Binding-site contacts:
Ligand atom C15 contacts residue VAL227 of chain 1.B at 3.8 Å (hydrophobic).
Ligand atom C17 contacts residue VAL227 of chain 1.B at 3.7 Å (hydrophobic).
Ligand atom C12 contacts residue VAL227 of chain 1.B at 3.8 Å (hydrophobic).
Ligand atom O17 contacts residue NAP1 of chain 1.L at 2.4 Å (h-bond).
Ligand atom C12 contacts residue LEU128 of chain 1.B at 3.9 Å (hydrophobic).
Ligand atom C9 contacts residue NAP1 of chain 1.L at 3.8 Å.
Ligand atom C1 contacts residue NAP1 of chain 1.L at 3.4 Å.
Ligand atom C2 contacts residue NAP1 of chain 1.L at 3.1 Å.
Ligand atom O17 contacts residue LYS190 of chain 1.B at 3.9 Å.
Ligand atom C5 contacts residue NAP1 of chain 1.L at 3.3 Å.
Ligand atom C18 contacts residue VAL227 of chain 1.B at 3.5 Å (hydrophobic).
Ligand atom C11 contacts residue MET186 of chain 1.B at 3.3 Å (hydrophobic).
Ligand atom C8 contacts residue NAP1 of chain 1.L at 3.5 Å.
Ligand atom C1 contacts residue TYR183 of chain 1.B at 3.4 Å (hydrophobic).
Ligand atom C15 contacts residue TYR173 of chain 1.B at 4.0 Å (hydrophobic).
Ligand atom C16 contacts residue TYR173 of chain 1.B at 3.6 Å (hydrophobic).
Ligand atom C9 contacts residue ALA121 of chain 1.B at 4.0 Å (hydrophobic).
Ligand atom C14 contacts residue NAP1 of chain 1.L at 3.3 Å.
Ligand atom C6 contacts residue TYR183 of chain 1.B at 3.7 Å (hydrophobic).
Ligand atom C16 contacts residue PHE230 of chain 1.B at 4.0 Å (hydrophobic).
Ligand atom C10 contacts residue MET186 of chain 1.B at 3.8 Å (hydrophobic).
Ligand atom O17 contacts residue TYR183 of chain 1.B at 2.8 Å (h-bond).
Ligand atom C13 contacts residue VAL227 of chain 1.B at 3.6 Å (hydrophobic).
Ligand atom O7 contacts residue SER223 of chain 1.B at 3.9 Å.
Ligand atom C9 contacts residue SER223 of chain 1.B at 3.4 Å.
Ligand atom C1 contacts residue TYR173 of chain 1.B at 3.9 Å (hydrophobic).
Ligand atom C18 contacts residue GLN181 of chain 1.B at 3.7 Å.
Ligand atom C3 contacts residue ALA224 of chain 1.B at 3.7 Å (hydrophobic).
Ligand atom C4 contacts residue NAP1 of chain 1.L at 3.4 Å.
Ligand atom C17 contacts residue ILE233 of chain 1.B at 3.8 Å (hydrophobic).
Ligand atom O7 contacts residue NAP1 of chain 1.L at 3.1 Å (h-bond).
Ligand atom C11 contacts residue ALA123 of chain 1.B at 3.7 Å (hydrophobic).
Ligand atom C3 contacts residue NAP1 of chain 1.L at 2.9 Å.
Ligand atom C6 contacts residue NAP1 of chain 1.L at 3.3 Å.
Ligand atom C8 contacts residue SER223 of chain 1.B at 3.8 Å.
Ligand atom C10 contacts residue PHE122 of chain 1.B at 3.8 Å (hydrophobic).
Ligand atom C12 contacts residue MET186 of chain 1.B at 3.8 Å (hydrophobic).
Ligand atom C14 contacts residue TYR173 of chain 1.B at 4.0 Å (hydrophobic).
Ligand atom C4 contacts residue ALA224 of chain 1.B at 3.6 Å (hydrophobic).
Ligand atom C10 contacts residue ALA121 of chain 1.B at 3.6 Å (hydrophobic).

Sequence of chain 1.B:
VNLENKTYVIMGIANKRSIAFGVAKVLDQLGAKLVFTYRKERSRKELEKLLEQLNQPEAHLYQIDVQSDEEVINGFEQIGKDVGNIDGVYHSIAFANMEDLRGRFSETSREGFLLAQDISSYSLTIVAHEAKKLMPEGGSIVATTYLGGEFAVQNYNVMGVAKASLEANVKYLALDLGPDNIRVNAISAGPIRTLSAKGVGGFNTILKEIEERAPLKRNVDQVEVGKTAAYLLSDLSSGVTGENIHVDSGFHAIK

This protein binds this small molecule.
Small molecule (SMILES): CCCCCc1ccc(Oc2ccccc2)c(O)c1